Sequence of chain 1.B:
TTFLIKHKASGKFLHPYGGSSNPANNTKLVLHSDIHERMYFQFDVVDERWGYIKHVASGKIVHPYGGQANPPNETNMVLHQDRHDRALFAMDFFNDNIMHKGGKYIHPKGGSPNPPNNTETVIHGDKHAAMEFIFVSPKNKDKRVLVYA

A protein and the small-molecule ligand that binds it are described below.
Small molecule (SMILES): OC[C@H]1O[C@H](O)[C@H](O)[C@@H](O)[C@H]1O

Binding-site contacts:
Ligand atom C6 contacts residue HIS16 of chain 1.B at 3.9 Å.
Ligand atom C1 contacts residue GOL1 of chain 1.J at 3.3 Å.
Ligand atom C5 contacts residue ASN119 of chain 1.B at 4.1 Å.
Ligand atom O6 contacts residue ASN119 of chain 1.B at 2.7 Å (h-bond).
Ligand atom O6 contacts residue PRO17 of chain 1.B at 3.7 Å.
Ligand atom O5 contacts residue GLY20 of chain 1.B at 3.3 Å (h-bond).
Ligand atom C5 contacts residue HIS16 of chain 1.B at 4.3 Å.
Ligand atom C5 contacts residue HIS33 of chain 1.B at 3.7 Å.
Ligand atom O6 contacts residue GOL1 of chain 1.J at 4.1 Å.
Ligand atom C4 contacts residue HIS37 of chain 1.B at 3.9 Å.
Ligand atom O3 contacts residue HIS37 of chain 1.B at 2.9 Å (h-bond).
Ligand atom O5 contacts residue GLY19 of chain 1.B at 3.1 Å.
Ligand atom O6 contacts residue VAL31 of chain 1.B at 3.7 Å.
Ligand atom O4 contacts residue HIS16 of chain 1.B at 2.7 Å (h-bond).
Ligand atom O4 contacts residue GLY20 of chain 1.B at 3.4 Å.
Ligand atom C5 contacts residue GLY20 of chain 1.B at 4.1 Å.
Ligand atom C4 contacts residue HIS16 of chain 1.B at 3.4 Å.
Ligand atom O6 contacts residue GLY19 of chain 1.B at 2.8 Å (h-bond).
Ligand atom C1 contacts residue GLY19 of chain 1.B at 3.5 Å.
Ligand atom C6 contacts residue PRO17 of chain 1.B at 3.6 Å (hydrophobic).
Ligand atom C5 contacts residue GOL1 of chain 1.J at 4.1 Å.
Ligand atom C6 contacts residue TYR18 of chain 1.B at 4.2 Å (hydrophobic).
Ligand atom O6 contacts residue TYR18 of chain 1.B at 3.4 Å.
Ligand atom O4 contacts residue HIS37 of chain 1.B at 3.0 Å (h-bond).
Ligand atom O3 contacts residue HIS16 of chain 1.B at 4.3 Å.
Ligand atom C2 contacts residue GLY19 of chain 1.B at 4.1 Å.
Ligand atom C6 contacts residue GLY20 of chain 1.B at 4.0 Å.
Ligand atom O3 contacts residue ASP35 of chain 1.B at 2.7 Å (salt-bridge).
Ligand atom C4 contacts residue HIS33 of chain 1.B at 3.9 Å.
Ligand atom O1 contacts residue GOL1 of chain 1.J at 2.8 Å (h-bond).
Ligand atom C6 contacts residue HIS33 of chain 1.B at 3.9 Å.
Ligand atom C3 contacts residue ASP35 of chain 1.B at 3.4 Å.
Ligand atom C5 contacts residue GLY19 of chain 1.B at 4.1 Å.
Ligand atom C3 contacts residue HIS37 of chain 1.B at 3.9 Å.
Ligand atom O5 contacts residue GOL1 of chain 1.J at 3.6 Å (h-bond).
Ligand atom C6 contacts residue VAL31 of chain 1.B at 4.1 Å (hydrophobic).
Ligand atom C3 contacts residue HIS33 of chain 1.B at 4.0 Å.
Ligand atom C6 contacts residue GLY19 of chain 1.B at 3.6 Å.
Ligand atom C1 contacts residue GLY20 of chain 1.B at 4.2 Å.
Ligand atom C6 contacts residue ASN119 of chain 1.B at 3.5 Å.